Binding-site contacts:
Ligand atom O contacts residue NDP1 of chain 1.H at 3.1 Å (h-bond).
Ligand atom C16 contacts residue GLY228 of chain 1.B at 3.7 Å.
Ligand atom C10 contacts residue NDP1 of chain 1.H at 3.1 Å.
Ligand atom C17 contacts residue TYR183 of chain 1.B at 3.4 Å (hydrophobic).
Ligand atom C contacts residue SER223 of chain 1.B at 3.3 Å.
Ligand atom C14 contacts residue VAL180 of chain 1.B at 3.9 Å (hydrophobic).
Ligand atom C3 contacts residue MET186 of chain 1.B at 3.9 Å (hydrophobic).
Ligand atom C1 contacts residue SER223 of chain 1.B at 3.8 Å.
Ligand atom C12 contacts residue ILE233 of chain 1.B at 3.7 Å (hydrophobic).
Ligand atom C1 contacts residue MET186 of chain 1.B at 3.8 Å (hydrophobic).
Ligand atom O1 contacts residue TYR183 of chain 1.B at 2.9 Å (h-bond).
Ligand atom C9 contacts residue NDP1 of chain 1.H at 3.2 Å.
Ligand atom C15 contacts residue GLN181 of chain 1.B at 3.4 Å.
Ligand atom C18 contacts residue TYR183 of chain 1.B at 3.6 Å (hydrophobic).
Ligand atom C7 contacts residue SER223 of chain 1.B at 3.7 Å.
Ligand atom N contacts residue ALA123 of chain 1.B at 3.2 Å (h-bond).
Ligand atom C8 contacts residue ALA224 of chain 1.B at 3.9 Å (hydrophobic).
Ligand atom C11 contacts residue TYR173 of chain 1.B at 3.5 Å (hydrophobic).
Ligand atom C12 contacts residue PRO218 of chain 1.B at 3.7 Å (hydrophobic).
Ligand atom C15 contacts residue TYR183 of chain 1.B at 3.9 Å (hydrophobic).
Ligand atom C9 contacts residue ALA224 of chain 1.B at 3.9 Å (hydrophobic).
Ligand atom C13 contacts residue ILE233 of chain 1.B at 4.0 Å (hydrophobic).
Ligand atom C4 contacts residue LEU128 of chain 1.B at 3.7 Å (hydrophobic).
Ligand atom S contacts residue VAL227 of chain 1.B at 3.8 Å.
Ligand atom C12 contacts residue TYR173 of chain 1.B at 3.5 Å (hydrophobic).
Ligand atom C3 contacts residue ALA123 of chain 1.B at 3.8 Å (hydrophobic).
Ligand atom C2 contacts residue ALA123 of chain 1.B at 3.9 Å (hydrophobic).
Ligand atom C16 contacts residue TYR183 of chain 1.B at 3.9 Å (hydrophobic).
Ligand atom N contacts residue PHE122 of chain 1.B at 3.5 Å.
Ligand atom C7 contacts residue NDP1 of chain 1.H at 3.9 Å.
Ligand atom C8 contacts residue NDP1 of chain 1.H at 3.2 Å.
Ligand atom C17 contacts residue NDP1 of chain 1.H at 3.4 Å.
Ligand atom C contacts residue ALA121 of chain 1.B at 3.4 Å (hydrophobic).
Ligand atom C2 contacts residue MET186 of chain 1.B at 3.8 Å (hydrophobic).
Ligand atom O1 contacts residue NDP1 of chain 1.H at 2.9 Å (h-bond).
Ligand atom N1 contacts residue NDP1 of chain 1.H at 3.8 Å.
Ligand atom C18 contacts residue NDP1 of chain 1.H at 3.5 Å.
Ligand atom O contacts residue PHE230 of chain 1.B at 3.7 Å.
Ligand atom C3 contacts residue LEU128 of chain 1.B at 3.8 Å (hydrophobic).
Ligand atom C14 contacts residue TYR173 of chain 1.B at 3.9 Å (hydrophobic).

Sequence of chain 1.B:
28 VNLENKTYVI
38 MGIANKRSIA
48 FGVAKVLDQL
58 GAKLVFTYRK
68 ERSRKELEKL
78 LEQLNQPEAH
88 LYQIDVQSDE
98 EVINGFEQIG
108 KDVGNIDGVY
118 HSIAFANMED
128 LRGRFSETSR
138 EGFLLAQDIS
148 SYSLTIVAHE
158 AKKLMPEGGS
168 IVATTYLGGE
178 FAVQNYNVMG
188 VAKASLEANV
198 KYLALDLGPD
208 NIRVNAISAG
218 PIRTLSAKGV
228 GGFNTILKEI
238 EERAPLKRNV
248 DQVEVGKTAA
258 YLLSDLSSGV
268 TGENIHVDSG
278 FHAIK

A small-molecule ligand and the protein it binds are described below.
Small molecule (SMILES): Cc1c(N)cccc1Cn1ccc(OCCc2cccs2)cc1=O